Sequence of chain 1.A:
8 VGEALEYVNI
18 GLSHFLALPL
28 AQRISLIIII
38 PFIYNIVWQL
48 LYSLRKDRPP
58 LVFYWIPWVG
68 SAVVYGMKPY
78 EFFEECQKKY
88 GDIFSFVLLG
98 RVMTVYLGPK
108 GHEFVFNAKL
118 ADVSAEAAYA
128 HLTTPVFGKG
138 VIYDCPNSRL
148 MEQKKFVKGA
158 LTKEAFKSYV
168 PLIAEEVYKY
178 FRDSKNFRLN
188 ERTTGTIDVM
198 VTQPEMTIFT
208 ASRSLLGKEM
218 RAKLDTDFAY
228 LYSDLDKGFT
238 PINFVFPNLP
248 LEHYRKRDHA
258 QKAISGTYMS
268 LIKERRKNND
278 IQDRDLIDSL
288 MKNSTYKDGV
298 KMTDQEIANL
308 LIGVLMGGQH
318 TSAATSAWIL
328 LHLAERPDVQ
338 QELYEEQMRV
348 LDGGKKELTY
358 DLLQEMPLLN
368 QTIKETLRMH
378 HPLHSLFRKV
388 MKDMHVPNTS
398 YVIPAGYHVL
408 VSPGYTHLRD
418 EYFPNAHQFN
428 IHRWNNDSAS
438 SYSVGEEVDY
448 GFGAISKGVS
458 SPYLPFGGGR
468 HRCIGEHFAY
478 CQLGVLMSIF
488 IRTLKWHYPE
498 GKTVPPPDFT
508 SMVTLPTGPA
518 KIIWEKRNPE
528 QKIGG

A small-molecule ligand and the protein it binds are described below.
Small molecule (SMILES): OC[C@H]1O[C@@H](O)[C@H](O)[C@@H](O)[C@@H]1O

Binding-site contacts:
Ligand atom O6 contacts residue ASP282 of chain 1.A at 3.6 Å.
Ligand atom C3 contacts residue GLY156 of chain 1.A at 4.3 Å.
Ligand atom C6 contacts residue ALA157 of chain 1.A at 4.3 Å (hydrophobic).
Ligand atom O5 contacts residue GLY156 of chain 1.A at 4.4 Å.
Ligand atom O3 contacts residue ASP280 of chain 1.A at 3.8 Å.
Ligand atom C6 contacts residue TYR166 of chain 1.A at 3.4 Å (hydrophobic).
Ligand atom O6 contacts residue TYR166 of chain 1.A at 2.5 Å (h-bond).
Ligand atom O5 contacts residue THR159 of chain 1.A at 4.4 Å.
Ligand atom O6 contacts residue ALA162 of chain 1.A at 4.1 Å.
Ligand atom C6 contacts residue ASP282 of chain 1.A at 3.8 Å.
Ligand atom C1 contacts residue ASP280 of chain 1.A at 4.4 Å.
Ligand atom O2 contacts residue GLY156 of chain 1.A at 3.8 Å.
Ligand atom O5 contacts residue ALA157 of chain 1.A at 4.2 Å.
Ligand atom C4 contacts residue ASP280 of chain 1.A at 4.1 Å.
Ligand atom C1 contacts residue GLY156 of chain 1.A at 4.3 Å.
Ligand atom O4 contacts residue ASP280 of chain 1.A at 3.4 Å.
Ligand atom C4 contacts residue ALA157 of chain 1.A at 4.2 Å (hydrophobic).
Ligand atom C5 contacts residue ASP282 of chain 1.A at 4.3 Å.
Ligand atom C6 contacts residue ARG281 of chain 1.A at 3.9 Å.
Ligand atom O6 contacts residue LEU283 of chain 1.A at 4.0 Å.
Ligand atom C2 contacts residue GLY156 of chain 1.A at 3.4 Å.
Ligand atom C4 contacts residue SER286 of chain 1.A at 3.7 Å.
Ligand atom O4 contacts residue ARG281 of chain 1.A at 3.8 Å.
Ligand atom C5 contacts residue ASP280 of chain 1.A at 3.4 Å.
Ligand atom O1 contacts residue ALA162 of chain 1.A at 4.1 Å.
Ligand atom C4 contacts residue ASP282 of chain 1.A at 3.6 Å.
Ligand atom O3 contacts residue SER286 of chain 1.A at 3.1 Å.
Ligand atom C3 contacts residue ASP280 of chain 1.A at 3.7 Å.
Ligand atom O4 contacts residue SER286 of chain 1.A at 3.6 Å.
Ligand atom C6 contacts residue ALA162 of chain 1.A at 4.2 Å (hydrophobic).
Ligand atom O5 contacts residue ALA162 of chain 1.A at 3.5 Å.
Ligand atom O1 contacts residue THR159 of chain 1.A at 3.2 Å (h-bond).
Ligand atom O4 contacts residue ASP282 of chain 1.A at 2.6 Å (salt-bridge).
Ligand atom C3 contacts residue SER286 of chain 1.A at 4.0 Å.
Ligand atom O2 contacts residue ASP280 of chain 1.A at 4.2 Å.
Ligand atom O3 contacts residue GLY156 of chain 1.A at 4.1 Å.
Ligand atom O6 contacts residue ALA157 of chain 1.A at 3.2 Å.
Ligand atom O4 contacts residue ASP285 of chain 1.A at 4.0 Å.
Ligand atom C6 contacts residue ASP280 of chain 1.A at 3.8 Å.
Ligand atom C1 contacts residue THR159 of chain 1.A at 4.3 Å.